A protein and the small-molecule ligand that binds it are described below.
Small molecule (SMILES): CC(=O)N[C@@H]1[C@@H](O)[C@H](O)[C@@H](CO)O[C@H]1O

Sequence of chain 1.C:
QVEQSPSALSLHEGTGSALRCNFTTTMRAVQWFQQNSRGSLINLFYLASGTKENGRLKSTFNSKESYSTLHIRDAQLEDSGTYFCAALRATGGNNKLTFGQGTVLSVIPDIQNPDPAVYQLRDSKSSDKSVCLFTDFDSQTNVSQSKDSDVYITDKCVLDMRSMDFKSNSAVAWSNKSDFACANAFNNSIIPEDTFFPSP

Binding-site contacts:
Ligand atom C4 contacts residue ASN29 of chain 1.C at 4.2 Å.
Ligand atom O7 contacts residue ASN29 of chain 1.C at 3.5 Å (h-bond).
Ligand atom O7 contacts residue GLU10 of chain 1.C at 3.1 Å.
Ligand atom C1 contacts residue ASN29 of chain 1.C at 1.4 Å.
Ligand atom C8 contacts residue ASN29 of chain 1.C at 4.4 Å.
Ligand atom C2 contacts residue ASN29 of chain 1.C at 2.4 Å.
Ligand atom C5 contacts residue ARG27 of chain 1.C at 4.2 Å.
Ligand atom N2 contacts residue ARG27 of chain 1.C at 4.2 Å.
Ligand atom C7 contacts residue SER12 of chain 1.C at 4.1 Å.
Ligand atom O5 contacts residue ARG27 of chain 1.C at 4.1 Å.
Ligand atom C8 contacts residue SER12 of chain 1.C at 3.3 Å.
Ligand atom C7 contacts residue ASN29 of chain 1.C at 3.4 Å.
Ligand atom N2 contacts residue SER12 of chain 1.C at 4.0 Å.
Ligand atom C5 contacts residue ASN29 of chain 1.C at 3.7 Å.
Ligand atom C8 contacts residue GLU10 of chain 1.C at 3.4 Å.
Ligand atom C1 contacts residue ARG27 of chain 1.C at 3.5 Å.
Ligand atom C8 contacts residue GLN11 of chain 1.C at 3.8 Å.
Ligand atom C3 contacts residue ASN29 of chain 1.C at 3.8 Å.
Ligand atom O5 contacts residue ASN29 of chain 1.C at 2.4 Å (h-bond).
Ligand atom C7 contacts residue GLU10 of chain 1.C at 4.1 Å.
Ligand atom C3 contacts residue ARG27 of chain 1.C at 4.5 Å.
Ligand atom C2 contacts residue ARG27 of chain 1.C at 4.4 Å.
Ligand atom N2 contacts residue ASN29 of chain 1.C at 2.8 Å (h-bond).